Sequence of chain 23.E:
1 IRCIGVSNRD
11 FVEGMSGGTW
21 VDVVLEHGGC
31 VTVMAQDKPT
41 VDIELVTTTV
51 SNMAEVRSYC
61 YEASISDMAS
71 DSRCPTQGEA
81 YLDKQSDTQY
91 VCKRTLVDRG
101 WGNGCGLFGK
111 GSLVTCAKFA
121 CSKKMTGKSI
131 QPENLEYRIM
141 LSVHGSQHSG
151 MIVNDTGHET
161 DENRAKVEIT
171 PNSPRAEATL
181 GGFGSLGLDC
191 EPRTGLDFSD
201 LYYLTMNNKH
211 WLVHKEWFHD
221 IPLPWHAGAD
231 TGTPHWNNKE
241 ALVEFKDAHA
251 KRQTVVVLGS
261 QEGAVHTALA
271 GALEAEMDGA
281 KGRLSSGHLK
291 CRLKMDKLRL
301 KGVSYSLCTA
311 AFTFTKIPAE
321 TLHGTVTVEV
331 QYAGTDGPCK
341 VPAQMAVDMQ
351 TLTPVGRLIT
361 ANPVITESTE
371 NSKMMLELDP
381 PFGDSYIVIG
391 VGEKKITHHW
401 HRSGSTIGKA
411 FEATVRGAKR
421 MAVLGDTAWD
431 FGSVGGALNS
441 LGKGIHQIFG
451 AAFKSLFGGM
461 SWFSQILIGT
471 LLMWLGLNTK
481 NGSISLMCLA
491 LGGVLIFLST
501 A

Binding-site contacts:
Ligand atom O7 contacts residue GLY150 of chain 23.E at 3.7 Å.
Ligand atom C8 contacts residue VAL153 of chain 23.E at 4.3 Å (hydrophobic).
Ligand atom C1 contacts residue ASN154 of chain 23.E at 2.9 Å.
Ligand atom C7 contacts residue ASN154 of chain 23.E at 2.0 Å.
Ligand atom C7 contacts residue MET151 of chain 23.E at 4.3 Å (hydrophobic).
Ligand atom O5 contacts residue ASN154 of chain 23.E at 4.2 Å.
Ligand atom O6 contacts residue THR156 of chain 23.E at 3.5 Å (h-bond).
Ligand atom C8 contacts residue GLY150 of chain 23.E at 3.5 Å.
Ligand atom C7 contacts residue GLY150 of chain 23.E at 3.9 Å.
Ligand atom O5 contacts residue THR156 of chain 23.E at 3.2 Å (h-bond).
Ligand atom C3 contacts residue ASN154 of chain 23.E at 3.6 Å.
Ligand atom C5 contacts residue THR156 of chain 23.E at 3.8 Å.
Ligand atom O7 contacts residue MET151 of chain 23.E at 3.6 Å.
Ligand atom O7 contacts residue ASN154 of chain 23.E at 3.2 Å (h-bond).
Ligand atom C1 contacts residue THR156 of chain 23.E at 3.4 Å.
Ligand atom C2 contacts residue ASN154 of chain 23.E at 2.6 Å.
Ligand atom C6 contacts residue THR156 of chain 23.E at 4.4 Å.
Ligand atom N2 contacts residue ASN154 of chain 23.E at 1.4 Å (h-bond).
Ligand atom O3 contacts residue ASN154 of chain 23.E at 4.1 Å.
Ligand atom C8 contacts residue ASN154 of chain 23.E at 2.4 Å.

The small molecule below binds the protein below.
Small molecule (SMILES): CC(=O)N[C@H]1[C@H](O[C@H]2[C@H](O)[C@@H](NC(C)=O)CO[C@@H]2CO)O[C@H](CO)[C@@H](O)[C@@H]1O